This small molecule binds to this protein.
Small molecule (SMILES): CC(C)(C)S(=O)(=O)C[C@H](C1CC1)N1C(=O)[C@@](C)(Cc2ccc(C(=O)O)cn2)O[C@H](c2cccc(Cl)c2)[C@H]1c1ccc(Cl)cc1

Sequence of chain 1.A:
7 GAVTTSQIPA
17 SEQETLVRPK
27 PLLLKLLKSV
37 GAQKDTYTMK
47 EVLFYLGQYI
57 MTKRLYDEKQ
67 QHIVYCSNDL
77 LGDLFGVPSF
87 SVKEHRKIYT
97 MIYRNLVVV

Binding-site contacts:
Ligand atom C20 contacts residue ILE56 of chain 1.A at 3.6 Å (hydrophobic).
Ligand atom C15 contacts residue GLY53 of chain 1.A at 3.9 Å.
Ligand atom C22 contacts residue VAL88 of chain 1.A at 3.5 Å (hydrophobic).
Ligand atom C15 contacts residue LEU49 of chain 1.A at 3.4 Å (hydrophobic).
Ligand atom C18 contacts residue TYR62 of chain 1.A at 3.8 Å (hydrophobic).
Ligand atom CL1 contacts residue HIS91 of chain 1.A at 3.5 Å.
Ligand atom N2 contacts residue HIS91 of chain 1.A at 2.9 Å (h-bond).
Ligand atom O5 contacts residue VAL9 of chain 1.A at 4.0 Å.
Ligand atom CL1 contacts residue ILE94 of chain 1.A at 3.8 Å.
Ligand atom C14 contacts residue ILE56 of chain 1.A at 4.0 Å (hydrophobic).
Ligand atom CL2 contacts residue LEU52 of chain 1.A at 3.9 Å.
Ligand atom O1 contacts residue HIS91 of chain 1.A at 4.0 Å.
Ligand atom C11 contacts residue HIS91 of chain 1.A at 3.4 Å.
Ligand atom O4 contacts residue GLN13 of chain 1.A at 3.9 Å.
Ligand atom C21 contacts residue VAL88 of chain 1.A at 3.6 Å (hydrophobic).
Ligand atom C27 contacts residue LYS89 of chain 1.A at 3.7 Å.
Ligand atom O3 contacts residue LYS89 of chain 1.A at 3.8 Å.
Ligand atom C8 contacts residue THR11 of chain 1.A at 3.9 Å.
Ligand atom C2 contacts residue VAL88 of chain 1.A at 3.8 Å (hydrophobic).
Ligand atom CL2 contacts residue ILE56 of chain 1.A at 3.7 Å.
Ligand atom C10 contacts residue LEU49 of chain 1.A at 3.8 Å (hydrophobic).
Ligand atom C2 contacts residue HIS91 of chain 1.A at 3.9 Å.
Ligand atom C8 contacts residue THR10 of chain 1.A at 3.8 Å.
Ligand atom N2 contacts residue VAL88 of chain 1.A at 3.5 Å (h-bond).
Ligand atom C10 contacts residue HIS91 of chain 1.A at 3.7 Å.
Ligand atom C28 contacts residue LYS89 of chain 1.A at 3.9 Å.
Ligand atom C26 contacts residue LYS89 of chain 1.A at 3.9 Å.
Ligand atom C14 contacts residue LEU49 of chain 1.A at 3.9 Å (hydrophobic).
Ligand atom C13 contacts residue ILE94 of chain 1.A at 4.0 Å (hydrophobic).
Ligand atom N2 contacts residue LYS89 of chain 1.A at 3.8 Å.
Ligand atom C25 contacts residue HIS68 of chain 1.A at 3.9 Å.
Ligand atom CL1 contacts residue TYR95 of chain 1.A at 3.8 Å.
Ligand atom C24 contacts residue VAL88 of chain 1.A at 3.8 Å (hydrophobic).
Ligand atom C28 contacts residue HIS91 of chain 1.A at 3.4 Å.
Ligand atom C9 contacts residue THR11 of chain 1.A at 3.6 Å.
Ligand atom C16 contacts residue LEU49 of chain 1.A at 3.8 Å (hydrophobic).
Ligand atom CL1 contacts residue LEU49 of chain 1.A at 3.6 Å.
Ligand atom C6 contacts residue HIS91 of chain 1.A at 3.7 Å.
Ligand atom C31 contacts residue MET57 of chain 1.A at 3.7 Å (hydrophobic).
Ligand atom C32 contacts residue VAL9 of chain 1.A at 3.8 Å (hydrophobic).